Sequence of chain 1.K:
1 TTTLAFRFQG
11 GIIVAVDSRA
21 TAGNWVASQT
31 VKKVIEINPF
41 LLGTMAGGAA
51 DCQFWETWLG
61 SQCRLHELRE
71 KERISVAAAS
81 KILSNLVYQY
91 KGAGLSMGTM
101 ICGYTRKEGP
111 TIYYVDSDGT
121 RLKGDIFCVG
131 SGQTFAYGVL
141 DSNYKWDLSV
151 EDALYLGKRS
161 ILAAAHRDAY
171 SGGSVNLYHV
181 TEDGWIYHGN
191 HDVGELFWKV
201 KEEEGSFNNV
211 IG

Sequence of chain 1.L:
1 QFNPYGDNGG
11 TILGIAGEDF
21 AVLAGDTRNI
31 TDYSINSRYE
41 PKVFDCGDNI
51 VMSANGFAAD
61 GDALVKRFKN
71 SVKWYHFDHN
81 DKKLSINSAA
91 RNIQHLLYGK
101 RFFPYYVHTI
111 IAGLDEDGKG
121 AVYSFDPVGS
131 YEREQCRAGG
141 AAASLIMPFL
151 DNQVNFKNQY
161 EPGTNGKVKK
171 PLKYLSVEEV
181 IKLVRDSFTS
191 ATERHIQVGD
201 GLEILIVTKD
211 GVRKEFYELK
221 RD

Binding-site contacts:
Ligand atom C53 contacts residue ARG137 of chain 1.L at 3.6 Å.
Ligand atom C29 contacts residue THR1 of chain 1.K at 2.4 Å.
Ligand atom C37 contacts residue THR1 of chain 1.K at 1.5 Å.
Ligand atom C65 contacts residue THR21 of chain 1.K at 3.5 Å.
Ligand atom O3 contacts residue ALA27 of chain 1.K at 3.5 Å.
Ligand atom C39 contacts residue MES1 of chain 1.IA at 3.4 Å.
Ligand atom C31 contacts residue LYS33 of chain 1.K at 3.7 Å.
Ligand atom C11 contacts residue THR21 of chain 1.K at 3.5 Å.
Ligand atom N1 contacts residue ASP126 of chain 1.L at 3.5 Å (salt-bridge).
Ligand atom O40 contacts residue MES1 of chain 1.IA at 3.6 Å (h-bond).
Ligand atom O14 contacts residue ALA49 of chain 1.K at 3.1 Å (h-bond).
Ligand atom O27 contacts residue THR21 of chain 1.K at 3.1 Å (h-bond).
Ligand atom C13 contacts residue THR21 of chain 1.K at 3.6 Å.
Ligand atom C16 contacts residue THR21 of chain 1.K at 3.7 Å.
Ligand atom N28 contacts residue GLY47 of chain 1.K at 3.0 Å (h-bond).
Ligand atom O27 contacts residue ALA20 of chain 1.K at 3.3 Å.
Ligand atom C38 contacts residue ARG19 of chain 1.K at 3.5 Å.
Ligand atom C43 contacts residue ALA49 of chain 1.K at 3.5 Å (hydrophobic).
Ligand atom C38 contacts residue TYR170 of chain 1.K at 3.0 Å (hydrophobic).
Ligand atom C26 contacts residue GLY47 of chain 1.K at 3.6 Å.
Ligand atom C37 contacts residue MES1 of chain 1.IA at 3.7 Å.
Ligand atom C38 contacts residue THR1 of chain 1.K at 2.4 Å.
Ligand atom C44 contacts residue ALA49 of chain 1.K at 3.6 Å (hydrophobic).
Ligand atom C31 contacts residue THR1 of chain 1.K at 1.4 Å.
Ligand atom O32 contacts residue THR1 of chain 1.K at 2.1 Å (h-bond).
Ligand atom C16 contacts residue GLY47 of chain 1.K at 3.4 Å.
Ligand atom C62 contacts residue SER96 of chain 1.K at 3.7 Å.
Ligand atom C56 contacts residue SER130 of chain 1.L at 3.6 Å.
Ligand atom C51 contacts residue SER124 of chain 1.L at 3.5 Å.
Ligand atom N28 contacts residue THR1 of chain 1.K at 3.6 Å.
Ligand atom C50 contacts residue SER130 of chain 1.L at 3.5 Å.
Ligand atom O32 contacts residue MES1 of chain 1.IA at 2.9 Å (h-bond).
Ligand atom N15 contacts residue THR21 of chain 1.K at 2.8 Å (h-bond).
Ligand atom C39 contacts residue THR1 of chain 1.K at 2.4 Å.
Ligand atom C30 contacts residue GLY47 of chain 1.K at 3.4 Å.
Ligand atom O32 contacts residue GLY47 of chain 1.K at 3.2 Å (h-bond).
Ligand atom C30 contacts residue THR1 of chain 1.K at 2.7 Å.
Ligand atom C17 contacts residue THR21 of chain 1.K at 3.6 Å.
Ligand atom C37 contacts residue TYR170 of chain 1.K at 3.5 Å (hydrophobic).
Ligand atom O40 contacts residue THR1 of chain 1.K at 3.6 Å.

The protein below binds the small molecule below.
Small molecule (SMILES): C[C@H](CO)[C@H](O)[C@H](Cc1ccccc1)NC(=O)[C@H](Cc1c[nH]c2ccccc12)NC(=O)[C@@H](C)NC(=O)CN1CCOCC1